Sequence of chain 1.A:
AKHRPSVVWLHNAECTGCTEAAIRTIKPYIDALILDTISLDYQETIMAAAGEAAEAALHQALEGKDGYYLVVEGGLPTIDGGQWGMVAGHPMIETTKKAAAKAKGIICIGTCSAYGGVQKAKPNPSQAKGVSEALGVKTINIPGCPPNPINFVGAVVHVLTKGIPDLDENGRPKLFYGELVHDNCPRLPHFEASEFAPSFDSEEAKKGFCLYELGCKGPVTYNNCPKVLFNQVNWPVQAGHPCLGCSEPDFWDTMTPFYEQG

Binding-site contacts:
Ligand atom O contacts residue ILE38 of chain 1.C at 3.5 Å.
Ligand atom OXT contacts residue ASP555 of chain 1.C at 3.6 Å (salt-bridge).
Ligand atom O contacts residue ARG490 of chain 1.C at 4.4 Å.
Ligand atom OXT contacts residue ARG490 of chain 1.C at 3.7 Å.
Ligand atom N contacts residue THR48 of chain 1.A at 3.8 Å.
Ligand atom OXT contacts residue HIS132 of chain 1.C at 3.5 Å.
Ligand atom OXT contacts residue ALA136 of chain 1.C at 4.0 Å.
Ligand atom O contacts residue PRO556 of chain 1.C at 4.3 Å.
Ligand atom C contacts residue ARG490 of chain 1.C at 4.3 Å.
Ligand atom O contacts residue VAL88 of chain 1.C at 4.3 Å.
Ligand atom OXT contacts residue VAL88 of chain 1.C at 4.3 Å.
Ligand atom C contacts residue ALA136 of chain 1.C at 4.3 Å (hydrophobic).
Ligand atom N contacts residue ALA136 of chain 1.C at 4.0 Å.
Ligand atom C contacts residue VAL88 of chain 1.C at 4.0 Å (hydrophobic).
Ligand atom C contacts residue ASP555 of chain 1.C at 4.3 Å.
Ligand atom O contacts residue GLU39 of chain 1.C at 3.2 Å (salt-bridge).
Ligand atom O contacts residue ASP555 of chain 1.C at 4.3 Å.
Ligand atom N contacts residue VAL131 of chain 1.C at 4.3 Å.
Ligand atom C contacts residue HIS132 of chain 1.C at 4.5 Å.
Ligand atom CA contacts residue THR48 of chain 1.A at 4.2 Å.
Ligand atom C contacts residue GLU39 of chain 1.C at 4.4 Å.
Ligand atom CA contacts residue VAL88 of chain 1.C at 4.0 Å (hydrophobic).
Ligand atom CA contacts residue GLU23 of chain 1.A at 4.2 Å.

Sequence of chain 1.C:
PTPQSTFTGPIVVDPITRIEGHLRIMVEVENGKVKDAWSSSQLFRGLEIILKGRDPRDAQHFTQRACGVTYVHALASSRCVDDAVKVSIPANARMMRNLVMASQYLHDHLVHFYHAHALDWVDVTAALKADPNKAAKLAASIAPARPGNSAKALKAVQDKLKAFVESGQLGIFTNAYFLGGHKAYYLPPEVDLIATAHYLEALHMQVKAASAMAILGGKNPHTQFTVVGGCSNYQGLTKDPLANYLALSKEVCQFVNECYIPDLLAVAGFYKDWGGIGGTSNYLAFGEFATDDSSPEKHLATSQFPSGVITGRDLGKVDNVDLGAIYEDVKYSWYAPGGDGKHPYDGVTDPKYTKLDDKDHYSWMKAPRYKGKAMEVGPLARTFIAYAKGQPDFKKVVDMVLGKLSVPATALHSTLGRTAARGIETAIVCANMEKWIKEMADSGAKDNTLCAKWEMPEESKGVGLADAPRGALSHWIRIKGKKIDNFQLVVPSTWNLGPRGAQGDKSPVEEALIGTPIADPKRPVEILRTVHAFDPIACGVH

This small molecule binds to this protein.
Small molecule (SMILES): NCC(=O)O